Binding-site contacts:
Ligand atom N5 contacts residue HIS182 of chain 11.A at 3.2 Å (h-bond).
Ligand atom N8 contacts residue MN1 of chain 19.B at 3.4 Å.
Ligand atom C2 contacts residue HIS80 of chain 19.A at 3.8 Å.
Ligand atom N3 contacts residue HIS80 of chain 19.A at 3.3 Å (h-bond).
Ligand atom N5 contacts residue GLU186 of chain 11.A at 3.3 Å (salt-bridge).
Ligand atom N3 contacts residue MN1 of chain 11.C at 2.3 Å.
Ligand atom C4 contacts residue MN1 of chain 11.C at 3.1 Å.
Ligand atom C2 contacts residue GLU186 of chain 11.A at 3.8 Å.
Ligand atom N7 contacts residue HIS183 of chain 11.A at 3.4 Å (h-bond).
Ligand atom C9 contacts residue MET113 of chain 11.A at 4.1 Å (hydrophobic).
Ligand atom C1 contacts residue GLU27 of chain 19.A at 3.6 Å.
Ligand atom N8 contacts residue GLU83 of chain 19.A at 3.5 Å (salt-bridge).
Ligand atom C9 contacts residue MN1 of chain 19.B at 3.8 Å.
Ligand atom C1 contacts residue HIS80 of chain 19.A at 3.9 Å.
Ligand atom N3 contacts residue GLU186 of chain 11.A at 3.0 Å (salt-bridge).
Ligand atom N5 contacts residue HIS80 of chain 19.A at 3.0 Å (h-bond).
Ligand atom C6 contacts residue HIS183 of chain 11.A at 3.8 Å.
Ligand atom C4 contacts residue GLU186 of chain 11.A at 4.0 Å.
Ligand atom N3 contacts residue HIS53 of chain 11.A at 3.3 Å (h-bond).
Ligand atom C6 contacts residue GLU186 of chain 11.A at 4.1 Å.
Ligand atom N7 contacts residue HIS79 of chain 19.A at 3.1 Å (h-bond).
Ligand atom N7 contacts residue MN1 of chain 19.B at 2.4 Å.
Ligand atom C6 contacts residue HIS79 of chain 19.A at 3.1 Å.
Ligand atom C6 contacts residue MN1 of chain 19.B at 3.3 Å.
Ligand atom N8 contacts residue MET113 of chain 11.A at 3.5 Å.
Ligand atom C6 contacts residue MET113 of chain 11.A at 3.6 Å (hydrophobic).
Ligand atom C9 contacts residue GLU83 of chain 19.A at 3.6 Å.
Ligand atom N7 contacts residue GLU83 of chain 19.A at 3.1 Å (salt-bridge).
Ligand atom C6 contacts residue HIS80 of chain 19.A at 3.8 Å.
Ligand atom C2 contacts residue MN1 of chain 11.C at 3.3 Å.
Ligand atom C9 contacts residue ARG127 of chain 5.A at 3.4 Å.
Ligand atom C6 contacts residue HIS182 of chain 11.A at 3.5 Å.
Ligand atom N7 contacts residue MET113 of chain 11.A at 3.5 Å.
Ligand atom N5 contacts residue MN1 of chain 11.C at 2.3 Å.
Ligand atom C4 contacts residue MET113 of chain 11.A at 3.5 Å (hydrophobic).
Ligand atom C4 contacts residue HIS80 of chain 19.A at 3.6 Å.
Ligand atom C1 contacts residue MN1 of chain 11.C at 4.2 Å.
Ligand atom C6 contacts residue MN1 of chain 11.C at 3.4 Å.
Ligand atom C6 contacts residue GLU83 of chain 19.A at 4.0 Å.
Ligand atom N5 contacts residue MET113 of chain 11.A at 3.6 Å.

Sequence of chain 5.A:
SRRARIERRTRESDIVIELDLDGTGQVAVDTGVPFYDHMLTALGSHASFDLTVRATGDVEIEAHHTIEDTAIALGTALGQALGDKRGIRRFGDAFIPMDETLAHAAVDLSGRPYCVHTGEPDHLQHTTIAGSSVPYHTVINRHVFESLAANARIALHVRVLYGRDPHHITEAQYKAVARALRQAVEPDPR

Sequence of chain 11.A:
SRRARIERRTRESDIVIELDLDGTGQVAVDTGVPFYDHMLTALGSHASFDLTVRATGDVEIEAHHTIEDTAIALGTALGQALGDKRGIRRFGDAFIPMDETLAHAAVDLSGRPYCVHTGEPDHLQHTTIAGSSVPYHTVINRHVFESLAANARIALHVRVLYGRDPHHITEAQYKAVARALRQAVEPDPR

Sequence of chain 19.A:
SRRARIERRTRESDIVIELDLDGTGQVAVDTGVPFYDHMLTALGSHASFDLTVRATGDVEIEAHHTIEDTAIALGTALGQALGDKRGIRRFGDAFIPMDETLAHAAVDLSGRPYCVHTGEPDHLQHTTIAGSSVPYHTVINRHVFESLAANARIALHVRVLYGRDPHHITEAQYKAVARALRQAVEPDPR

The small molecule below binds the protein below.
Small molecule (SMILES): C[C@H](N)c1ncnn1C